Sequence of chain 1.B:
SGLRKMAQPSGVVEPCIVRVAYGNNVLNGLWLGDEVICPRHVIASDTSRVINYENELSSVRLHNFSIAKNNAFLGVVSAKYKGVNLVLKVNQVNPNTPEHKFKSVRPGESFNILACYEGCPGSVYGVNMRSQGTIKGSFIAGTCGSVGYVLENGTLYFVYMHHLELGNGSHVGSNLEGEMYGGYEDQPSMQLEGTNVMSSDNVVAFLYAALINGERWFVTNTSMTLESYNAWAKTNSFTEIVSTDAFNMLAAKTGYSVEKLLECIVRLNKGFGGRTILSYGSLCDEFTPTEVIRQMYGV

Sequence of chain 1.A:
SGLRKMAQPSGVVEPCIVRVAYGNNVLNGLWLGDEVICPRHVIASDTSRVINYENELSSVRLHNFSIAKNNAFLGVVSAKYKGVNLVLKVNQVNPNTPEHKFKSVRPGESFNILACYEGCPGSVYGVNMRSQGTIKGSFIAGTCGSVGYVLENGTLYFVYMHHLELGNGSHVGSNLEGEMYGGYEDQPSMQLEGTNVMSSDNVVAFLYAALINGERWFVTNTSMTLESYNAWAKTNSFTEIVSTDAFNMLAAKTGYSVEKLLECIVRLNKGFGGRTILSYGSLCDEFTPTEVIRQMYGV

This protein binds this small molecule.
Small molecule (SMILES): CCOC(=O)CC[C@H](C[C@@H]1CCNC1=O)NC(=O)[C@H](CC(C)C)NC(=O)[C@@H](NC(=O)[C@H](CO)NC(=O)OC(C)(C)C)C(C)C

Binding-site contacts:
Ligand atom O66 contacts residue HIS171 of chain 1.B at 3.7 Å.
Ligand atom O contacts residue PRO188 of chain 1.B at 3.3 Å.
Ligand atom N69 contacts residue GLU165 of chain 1.B at 2.8 Å (salt-bridge).
Ligand atom C84 contacts residue CYS144 of chain 1.B at 3.6 Å (hydrophobic).
Ligand atom O1 contacts residue ALA141 of chain 1.B at 3.7 Å.
Ligand atom O88 contacts residue CYS144 of chain 1.B at 3.3 Å.
Ligand atom O contacts residue LEU164 of chain 1.B at 3.3 Å.
Ligand atom N contacts residue GLU165 of chain 1.B at 2.9 Å (salt-bridge).
Ligand atom CD1 contacts residue ILE51 of chain 1.B at 3.6 Å (hydrophobic).
Ligand atom O66 contacts residue HIS162 of chain 1.B at 2.8 Å (h-bond).
Ligand atom C82 contacts residue CYS144 of chain 1.B at 2.5 Å (hydrophobic).
Ligand atom O66 contacts residue PHE139 of chain 1.B at 3.6 Å.
Ligand atom O88 contacts residue GLY142 of chain 1.B at 3.2 Å (h-bond).
Ligand atom CA contacts residue GLU165 of chain 1.B at 3.4 Å.
Ligand atom N49 contacts residue CYS144 of chain 1.B at 3.0 Å (h-bond).
Ligand atom N69 contacts residue PHE139 of chain 1.B at 3.1 Å (h-bond).
Ligand atom OG contacts residue LEU166 of chain 1.B at 3.7 Å.
Ligand atom OG contacts residue SER189 of chain 1.B at 2.8 Å (h-bond).
Ligand atom O1 contacts residue GLY142 of chain 1.B at 3.1 Å (h-bond).
Ligand atom CB contacts residue SER189 of chain 1.B at 3.2 Å.
Ligand atom C84 contacts residue GLY142 of chain 1.B at 3.4 Å.
Ligand atom O88 contacts residue THR143 of chain 1.B at 3.6 Å.
Ligand atom N contacts residue SER189 of chain 1.B at 2.8 Å (h-bond).
Ligand atom C57 contacts residue CYS144 of chain 1.B at 2.8 Å (hydrophobic).
Ligand atom C contacts residue GLU165 of chain 1.B at 3.7 Å.
Ligand atom O66 contacts residue GLU165 of chain 1.B at 3.3 Å.
Ligand atom O88 contacts residue LEU27 of chain 1.B at 3.7 Å.
Ligand atom C65 contacts residue GLU165 of chain 1.B at 3.5 Å.
Ligand atom C contacts residue HIS163 of chain 1.B at 3.7 Å.
Ligand atom N49 contacts residue HIS163 of chain 1.B at 2.9 Å (h-bond).
Ligand atom OG contacts residue GLN191 of chain 1.B at 3.6 Å (h-bond).
Ligand atom C63 contacts residue CYS144 of chain 1.B at 1.7 Å (hydrophobic).
Ligand atom O contacts residue GLU165 of chain 1.B at 3.0 Å (salt-bridge).
Ligand atom C59 contacts residue CYS144 of chain 1.B at 3.4 Å (hydrophobic).
Ligand atom C82 contacts residue HIS41 of chain 1.B at 3.7 Å.
Ligand atom CA contacts residue SER189 of chain 1.B at 3.6 Å.
Ligand atom O88 contacts residue VAL26 of chain 1.B at 3.5 Å (h-bond).
Ligand atom O66 contacts residue LEU164 of chain 1.B at 3.6 Å.
Ligand atom O2 contacts residue PRO188 of chain 1.B at 3.7 Å.
Ligand atom CA contacts residue HIS163 of chain 1.B at 3.7 Å.